A protein and the small-molecule ligand that binds it are described below.
Small molecule (SMILES): Nc1ncnc2c1ncn2[C@@H]1O[C@H](CO[P](=O)(O)C[P](=O)(O)OP(=O)(O)O)[C@@H](O)[C@H]1O

Sequence of chain 1.A:
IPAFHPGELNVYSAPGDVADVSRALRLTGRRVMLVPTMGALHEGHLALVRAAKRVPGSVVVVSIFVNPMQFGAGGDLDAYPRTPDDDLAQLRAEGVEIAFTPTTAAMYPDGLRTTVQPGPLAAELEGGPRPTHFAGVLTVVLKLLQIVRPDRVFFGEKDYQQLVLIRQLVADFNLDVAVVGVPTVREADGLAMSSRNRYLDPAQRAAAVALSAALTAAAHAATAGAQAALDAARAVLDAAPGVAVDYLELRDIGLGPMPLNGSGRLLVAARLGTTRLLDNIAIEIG

Binding-site contacts:
Ligand atom N6 contacts residue VAL187 of chain 1.A at 3.0 Å (h-bond).
Ligand atom C3' contacts residue PAF1 of chain 1.F at 3.4 Å.
Ligand atom O1G contacts residue ARG198 of chain 1.A at 3.1 Å.
Ligand atom O1A contacts residue MET40 of chain 1.A at 3.2 Å (h-bond).
Ligand atom C3A contacts residue HIS47 of chain 1.A at 3.0 Å.
Ligand atom O3B contacts residue TYR82 of chain 1.A at 3.3 Å (h-bond).
Ligand atom O2A contacts residue PAF1 of chain 1.F at 2.9 Å (h-bond).
Ligand atom O3' contacts residue GLY158 of chain 1.A at 3.1 Å (h-bond).
Ligand atom O1B contacts residue SER196 of chain 1.A at 3.2 Å.
Ligand atom O2B contacts residue LYS160 of chain 1.A at 2.8 Å (salt-bridge).
Ligand atom C8 contacts residue LYS160 of chain 1.A at 3.3 Å.
Ligand atom N3 contacts residue GLY158 of chain 1.A at 3.5 Å.
Ligand atom O2A contacts residue MG1 of chain 1.C at 2.6 Å.
Ligand atom N6 contacts residue MET195 of chain 1.A at 2.7 Å (h-bond).
Ligand atom PA contacts residue PAF1 of chain 1.F at 3.0 Å.
Ligand atom O2' contacts residue GLY158 of chain 1.A at 3.3 Å (h-bond).
Ligand atom O1B contacts residue SER197 of chain 1.A at 2.9 Å (h-bond).
Ligand atom C5' contacts residue HIS47 of chain 1.A at 3.4 Å.
Ligand atom N1 contacts residue THR186 of chain 1.A at 3.5 Å.
Ligand atom O2' contacts residue ASP161 of chain 1.A at 2.8 Å (salt-bridge).
Ligand atom O1A contacts residue PAF1 of chain 1.F at 3.0 Å (h-bond).
Ligand atom O5' contacts residue PAF1 of chain 1.F at 2.8 Å (h-bond).
Ligand atom N1 contacts residue VAL187 of chain 1.A at 2.8 Å (h-bond).
Ligand atom O2A contacts residue TYR82 of chain 1.A at 3.1 Å (h-bond).
Ligand atom C2' contacts residue ASP161 of chain 1.A at 3.3 Å.
Ligand atom O4' contacts residue HIS47 of chain 1.A at 3.2 Å.
Ligand atom N7 contacts residue HIS44 of chain 1.A at 3.5 Å.
Ligand atom N7 contacts residue LYS160 of chain 1.A at 2.9 Å (salt-bridge).
Ligand atom O2G contacts residue MG1 of chain 1.C at 2.3 Å.
Ligand atom O1B contacts residue HIS44 of chain 1.A at 2.7 Å (h-bond).
Ligand atom O3B contacts residue SER197 of chain 1.A at 3.1 Å.
Ligand atom O3G contacts residue TYR82 of chain 1.A at 3.2 Å (h-bond).
Ligand atom O3G contacts residue ARG198 of chain 1.A at 3.3 Å.
Ligand atom N7 contacts residue MET195 of chain 1.A at 3.1 Å (h-bond).
Ligand atom C5' contacts residue PAF1 of chain 1.F at 3.1 Å.
Ligand atom O1A contacts residue HIS47 of chain 1.A at 3.3 Å (h-bond).
Ligand atom O1B contacts residue LYS160 of chain 1.A at 3.0 Å (salt-bridge).
Ligand atom O1G contacts residue SER196 of chain 1.A at 2.4 Å (h-bond).
Ligand atom O2B contacts residue MG1 of chain 1.C at 2.4 Å.
Ligand atom PB contacts residue LYS160 of chain 1.A at 3.4 Å.